Binding-site contacts:
Ligand atom C2 contacts residue ASN100 of chain 1.B at 2.4 Å.
Ligand atom C6 contacts residue SER102 of chain 1.B at 3.8 Å.
Ligand atom O5 contacts residue SER102 of chain 1.B at 3.0 Å (h-bond).
Ligand atom C1 contacts residue ASN100 of chain 1.B at 1.4 Å.
Ligand atom C5 contacts residue ASN100 of chain 1.B at 3.6 Å.
Ligand atom C1 contacts residue SER102 of chain 1.B at 3.7 Å.
Ligand atom O6 contacts residue SER102 of chain 1.B at 2.9 Å (h-bond).
Ligand atom C7 contacts residue ASN100 of chain 1.B at 3.6 Å.
Ligand atom O5 contacts residue ASN100 of chain 1.B at 2.4 Å (h-bond).
Ligand atom C3 contacts residue ASN100 of chain 1.B at 3.6 Å.
Ligand atom C5 contacts residue SER102 of chain 1.B at 3.8 Å.
Ligand atom N2 contacts residue ASN100 of chain 1.B at 2.8 Å (h-bond).
Ligand atom O7 contacts residue ASN100 of chain 1.B at 4.0 Å.
Ligand atom C4 contacts residue ASN100 of chain 1.B at 4.1 Å.

Sequence of chain 1.B:
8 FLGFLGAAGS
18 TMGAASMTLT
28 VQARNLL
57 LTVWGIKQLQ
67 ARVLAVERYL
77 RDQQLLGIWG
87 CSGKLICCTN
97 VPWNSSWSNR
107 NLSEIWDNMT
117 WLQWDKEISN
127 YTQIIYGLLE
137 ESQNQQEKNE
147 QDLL

The protein below binds the small molecule below.
Small molecule (SMILES): CC(=O)N[C@@H]1[C@@H](O)[C@H](O)[C@@H](CO)O[C@H]1O